Binding-site contacts:
Ligand atom C8 contacts residue PHE643 of chain 1.A at 3.9 Å (hydrophobic).
Ligand atom C7 contacts residue ASN670 of chain 1.A at 3.4 Å.
Ligand atom C5 contacts residue ASN670 of chain 1.A at 3.7 Å.
Ligand atom C7 contacts residue PHE643 of chain 1.A at 4.1 Å (hydrophobic).
Ligand atom C2 contacts residue ASN670 of chain 1.A at 2.5 Å.
Ligand atom N2 contacts residue PHE643 of chain 1.A at 4.1 Å.
Ligand atom C6 contacts residue THR669 of chain 1.A at 4.2 Å.
Ligand atom O6 contacts residue THR669 of chain 1.A at 4.2 Å.
Ligand atom O5 contacts residue THR669 of chain 1.A at 3.9 Å.
Ligand atom O7 contacts residue ASN670 of chain 1.A at 3.3 Å (h-bond).
Ligand atom O5 contacts residue ASN670 of chain 1.A at 2.4 Å (h-bond).
Ligand atom C1 contacts residue ASN670 of chain 1.A at 1.4 Å.
Ligand atom C3 contacts residue ASN670 of chain 1.A at 3.8 Å.
Ligand atom N2 contacts residue ASN670 of chain 1.A at 3.0 Å (h-bond).
Ligand atom C4 contacts residue ASN670 of chain 1.A at 4.3 Å.

A small-molecule ligand and the protein it binds are described below.
Small molecule (SMILES): CC(=O)N[C@H]1[C@H](O[C@H]2[C@H](O)[C@@H](NC(C)=O)CO[C@@H]2CO)O[C@H](CO)[C@@H](O)[C@@H]1O

Sequence of chain 1.A:
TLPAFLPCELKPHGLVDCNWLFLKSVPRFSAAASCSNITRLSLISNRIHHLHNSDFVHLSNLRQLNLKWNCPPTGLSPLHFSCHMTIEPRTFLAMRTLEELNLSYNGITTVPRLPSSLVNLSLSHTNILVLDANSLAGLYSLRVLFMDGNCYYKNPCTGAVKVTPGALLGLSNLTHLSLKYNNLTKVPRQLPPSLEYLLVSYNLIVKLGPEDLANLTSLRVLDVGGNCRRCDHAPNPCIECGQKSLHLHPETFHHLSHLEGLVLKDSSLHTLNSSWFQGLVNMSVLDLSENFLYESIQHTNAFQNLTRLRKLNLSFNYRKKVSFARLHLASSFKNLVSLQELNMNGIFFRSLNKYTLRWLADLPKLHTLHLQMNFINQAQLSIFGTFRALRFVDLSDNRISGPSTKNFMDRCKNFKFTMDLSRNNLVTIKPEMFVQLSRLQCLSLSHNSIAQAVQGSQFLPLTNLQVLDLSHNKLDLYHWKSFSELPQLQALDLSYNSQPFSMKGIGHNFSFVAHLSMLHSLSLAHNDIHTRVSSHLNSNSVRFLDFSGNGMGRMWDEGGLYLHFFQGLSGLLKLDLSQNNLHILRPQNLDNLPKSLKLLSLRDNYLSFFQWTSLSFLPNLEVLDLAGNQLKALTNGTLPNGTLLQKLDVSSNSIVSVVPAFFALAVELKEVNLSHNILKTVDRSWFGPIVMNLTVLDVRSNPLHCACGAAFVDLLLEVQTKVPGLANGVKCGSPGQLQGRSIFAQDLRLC